Binding-site contacts:
Ligand atom C03 contacts residue SER252 of chain 1.B at 3.7 Å.
Ligand atom C12 contacts residue GLY251 of chain 1.B at 4.0 Å.
Ligand atom BR1 contacts residue PHE152 of chain 1.B at 3.9 Å.
Ligand atom N17 contacts residue ALA253 of chain 1.B at 3.2 Å.
Ligand atom C03 contacts residue PHE152 of chain 1.B at 3.9 Å (hydrophobic).
Ligand atom C04 contacts residue GLY251 of chain 1.B at 3.5 Å.
Ligand atom C09 contacts residue LYS366 of chain 1.B at 3.7 Å.
Ligand atom CL1 contacts residue ILE343 of chain 1.B at 3.5 Å.
Ligand atom C18 contacts residue ALA253 of chain 1.B at 3.5 Å (hydrophobic).
Ligand atom N16 contacts residue HEM1 of chain 1.E at 2.0 Å.
Ligand atom C04 contacts residue PHE152 of chain 1.B at 3.9 Å (hydrophobic).
Ligand atom C07 contacts residue GLY251 of chain 1.B at 3.8 Å.
Ligand atom C18 contacts residue PHE152 of chain 1.B at 3.3 Å (hydrophobic).
Ligand atom C06 contacts residue HEM1 of chain 1.E at 3.7 Å.
Ligand atom C07 contacts residue THR368 of chain 1.B at 3.6 Å.
Ligand atom N17 contacts residue HEM1 of chain 1.E at 3.0 Å (h-bond).
Ligand atom C08 contacts residue HEM1 of chain 1.E at 3.8 Å.
Ligand atom C14 contacts residue PHE152 of chain 1.B at 3.6 Å (hydrophobic).
Ligand atom C19 contacts residue ALA253 of chain 1.B at 3.8 Å (hydrophobic).
Ligand atom C04 contacts residue SER252 of chain 1.B at 3.6 Å.
Ligand atom C06 contacts residue GLY251 of chain 1.B at 3.9 Å.
Ligand atom BR1 contacts residue VAL119 of chain 1.B at 3.7 Å.
Ligand atom BR1 contacts residue CYS118 of chain 1.B at 3.4 Å.
Ligand atom C11 contacts residue SER224 of chain 1.B at 3.9 Å.
Ligand atom C19 contacts residue PHE152 of chain 1.B at 3.3 Å (hydrophobic).
Ligand atom C04 contacts residue ALA253 of chain 1.B at 3.9 Å (hydrophobic).
Ligand atom CL1 contacts residue HEM1 of chain 1.E at 3.8 Å.
Ligand atom N16 contacts residue ALA253 of chain 1.B at 3.7 Å.
Ligand atom C07 contacts residue HEM1 of chain 1.E at 3.8 Å.
Ligand atom C03 contacts residue GLY251 of chain 1.B at 3.4 Å.
Ligand atom C14 contacts residue ALA253 of chain 1.B at 3.6 Å (hydrophobic).
Ligand atom C11 contacts residue ARG220 of chain 1.B at 3.6 Å.
Ligand atom N05 contacts residue GLY251 of chain 1.B at 2.9 Å (h-bond).
Ligand atom N17 contacts residue PHE152 of chain 1.B at 3.8 Å.
Ligand atom N05 contacts residue SER252 of chain 1.B at 3.7 Å.
Ligand atom C15 contacts residue HEM1 of chain 1.E at 2.9 Å.
Ligand atom C09 contacts residue GLY367 of chain 1.B at 3.9 Å.
Ligand atom C02 contacts residue PHE152 of chain 1.B at 3.4 Å (hydrophobic).
Ligand atom C10 contacts residue ARG220 of chain 1.B at 3.7 Å.
Ligand atom N05 contacts residue HEM1 of chain 1.E at 3.8 Å.

Sequence of chain 1.B:
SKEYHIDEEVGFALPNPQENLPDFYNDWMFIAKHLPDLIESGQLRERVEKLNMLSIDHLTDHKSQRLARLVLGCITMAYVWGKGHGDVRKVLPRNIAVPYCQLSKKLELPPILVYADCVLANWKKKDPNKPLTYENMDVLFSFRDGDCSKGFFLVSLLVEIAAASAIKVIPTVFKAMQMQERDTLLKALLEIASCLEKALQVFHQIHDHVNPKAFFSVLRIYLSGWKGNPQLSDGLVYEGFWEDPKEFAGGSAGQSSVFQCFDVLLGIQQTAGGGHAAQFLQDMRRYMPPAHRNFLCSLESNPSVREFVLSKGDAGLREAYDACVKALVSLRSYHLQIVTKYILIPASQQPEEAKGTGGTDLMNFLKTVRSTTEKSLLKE

A small-molecule ligand and the protein it binds are described below.
Small molecule (SMILES): Cl[C@H]1CCCC[C@H]1CNc1cc(Br)cc2[nH]ncc12